A small-molecule ligand and the protein it binds are described below.
Small molecule (SMILES): Clc1cnc(Oc2ccc(Oc3ncc(Cl)cc3Cl)cc2)c(Cl)c1

Binding-site contacts:
Ligand atom C26 contacts residue TYR220 of chain 1.F at 4.0 Å (hydrophobic).
Ligand atom CL35 contacts residue PHE26 of chain 1.F at 3.5 Å.
Ligand atom CL25 contacts residue THR234 of chain 1.F at 3.6 Å.
Ligand atom C27 contacts residue TYR220 of chain 1.F at 3.6 Å (hydrophobic).
Ligand atom C27 contacts residue PHE128 of chain 1.F at 3.6 Å (hydrophobic).
Ligand atom CL37 contacts residue PHE111 of chain 1.F at 3.5 Å.
Ligand atom C26 contacts residue LEU224 of chain 1.F at 3.6 Å (hydrophobic).
Ligand atom C22 contacts residue TYR220 of chain 1.F at 3.5 Å (hydrophobic).
Ligand atom O21 contacts residue TYR220 of chain 1.F at 3.5 Å.
Ligand atom N23 contacts residue TYR220 of chain 1.F at 3.7 Å.
Ligand atom CL27 contacts residue GLU223 of chain 1.F at 3.1 Å.
Ligand atom C24 contacts residue PHE128 of chain 1.F at 3.9 Å (hydrophobic).
Ligand atom C25 contacts residue LEU237 of chain 1.F at 3.6 Å (hydrophobic).
Ligand atom C25 contacts residue LEU230 of chain 1.F at 3.9 Å (hydrophobic).
Ligand atom C1 contacts residue TYR220 of chain 1.F at 3.7 Å (hydrophobic).
Ligand atom C26 contacts residue PHE128 of chain 1.F at 4.0 Å (hydrophobic).
Ligand atom N23 contacts residue ASN59 of chain 1.F at 4.0 Å.
Ligand atom CL25 contacts residue ALA56 of chain 1.F at 4.0 Å.
Ligand atom C22 contacts residue PHE128 of chain 1.F at 3.5 Å (hydrophobic).
Ligand atom N33 contacts residue PHE55 of chain 1.F at 3.9 Å.
Ligand atom N23 contacts residue PHE128 of chain 1.F at 3.8 Å.
Ligand atom C36 contacts residue TYR118 of chain 1.F at 3.5 Å (hydrophobic).
Ligand atom C1 contacts residue PHE132 of chain 1.F at 3.7 Å (hydrophobic).
Ligand atom O21 contacts residue PHE132 of chain 1.F at 3.2 Å.
Ligand atom C36 contacts residue PHE111 of chain 1.F at 3.8 Å (hydrophobic).
Ligand atom C24 contacts residue ASN59 of chain 1.F at 3.6 Å.
Ligand atom C32 contacts residue PHE55 of chain 1.F at 3.8 Å (hydrophobic).
Ligand atom CL25 contacts residue LEU237 of chain 1.F at 3.2 Å.
Ligand atom C3 contacts residue LEU133 of chain 1.F at 4.0 Å (hydrophobic).
Ligand atom C5 contacts residue ILE136 of chain 1.F at 3.8 Å (hydrophobic).
Ligand atom CL35 contacts residue TYR118 of chain 1.F at 3.6 Å.
Ligand atom CL25 contacts residue LEU230 of chain 1.F at 3.8 Å.
Ligand atom CL35 contacts residue LEU100 of chain 1.F at 3.6 Å.
Ligand atom C6 contacts residue ILE136 of chain 1.F at 3.5 Å (hydrophobic).
Ligand atom CL35 contacts residue CYS113 of chain 1.F at 3.7 Å.
Ligand atom C5 contacts residue TYR220 of chain 1.F at 4.0 Å (hydrophobic).
Ligand atom C26 contacts residue LEU230 of chain 1.F at 3.6 Å (hydrophobic).
Ligand atom CL27 contacts residue TYR220 of chain 1.F at 3.6 Å.
Ligand atom C6 contacts residue TYR220 of chain 1.F at 3.1 Å (hydrophobic).
Ligand atom C2 contacts residue PHE128 of chain 1.F at 3.6 Å (hydrophobic).

Sequence of chain 1.F:
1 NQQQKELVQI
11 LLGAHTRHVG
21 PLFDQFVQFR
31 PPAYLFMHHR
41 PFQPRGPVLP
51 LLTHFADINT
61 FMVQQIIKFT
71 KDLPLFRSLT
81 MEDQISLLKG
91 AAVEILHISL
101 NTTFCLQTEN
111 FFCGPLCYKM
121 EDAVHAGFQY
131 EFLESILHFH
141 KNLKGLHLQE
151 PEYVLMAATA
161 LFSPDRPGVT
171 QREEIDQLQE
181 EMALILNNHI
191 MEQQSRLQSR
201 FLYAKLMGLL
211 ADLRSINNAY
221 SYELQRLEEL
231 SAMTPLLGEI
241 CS